Sequence of chain 1.A:
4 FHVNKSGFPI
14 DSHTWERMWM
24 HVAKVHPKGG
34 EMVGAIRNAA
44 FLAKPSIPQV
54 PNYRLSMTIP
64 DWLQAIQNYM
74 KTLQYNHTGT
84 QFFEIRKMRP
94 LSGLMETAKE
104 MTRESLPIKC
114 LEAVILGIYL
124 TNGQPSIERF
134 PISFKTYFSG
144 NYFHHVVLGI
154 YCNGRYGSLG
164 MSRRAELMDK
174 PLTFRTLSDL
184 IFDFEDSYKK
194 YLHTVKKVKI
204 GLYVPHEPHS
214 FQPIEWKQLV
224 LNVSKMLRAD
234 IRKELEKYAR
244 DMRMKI

Binding-site contacts:
Ligand atom CA contacts residue HIS147 of chain 1.A at 3.6 Å.
Ligand atom OE2 contacts residue LYS90 of chain 1.A at 3.7 Å.
Ligand atom CA contacts residue HIS148 of chain 1.A at 3.3 Å.
Ligand atom O contacts residue TYR78 of chain 1.A at 3.5 Å (h-bond).
Ligand atom N contacts residue HIS147 of chain 1.A at 3.0 Å (h-bond).
Ligand atom OE2 contacts residue LEU114 of chain 1.A at 3.6 Å.
Ligand atom CE1 contacts residue HIS196 of chain 1.A at 3.8 Å.
Ligand atom O contacts residue SER165 of chain 1.A at 3.2 Å (h-bond).
Ligand atom CZ contacts residue ARG167 of chain 1.A at 3.6 Å.
Ligand atom O contacts residue ARG166 of chain 1.A at 3.5 Å (salt-bridge).
Ligand atom CA contacts residue CYS113 of chain 1.A at 3.6 Å (hydrophobic).
Ligand atom C contacts residue LYS112 of chain 1.A at 3.4 Å.
Ligand atom CE1 contacts residue ARG167 of chain 1.A at 3.5 Å.
Ligand atom CG contacts residue HIS196 of chain 1.A at 3.7 Å.
Ligand atom CB contacts residue CYS113 of chain 1.A at 3.7 Å (hydrophobic).
Ligand atom N contacts residue HIS148 of chain 1.A at 3.7 Å.
Ligand atom OE2 contacts residue HIS147 of chain 1.A at 2.4 Å (h-bond).
Ligand atom CD2 contacts residue ARG166 of chain 1.A at 2.9 Å.
Ligand atom CB contacts residue HIS148 of chain 1.A at 3.8 Å.
Ligand atom SG contacts residue CYS113 of chain 1.A at 2.1 Å (h-bond).
Ligand atom O contacts residue ARG166 of chain 1.A at 2.5 Å (salt-bridge).
Ligand atom CG contacts residue ARG166 of chain 1.A at 3.7 Å.
Ligand atom CB contacts residue ARG166 of chain 1.A at 3.7 Å.
Ligand atom CD1 contacts residue LEU170 of chain 1.A at 3.6 Å (hydrophobic).
Ligand atom C contacts residue HIS148 of chain 1.A at 3.5 Å.
Ligand atom C contacts residue ARG166 of chain 1.A at 3.4 Å.
Ligand atom OE2 contacts residue PHE146 of chain 1.A at 3.2 Å.
Ligand atom OH contacts residue TYR194 of chain 1.A at 3.8 Å.
Ligand atom CD1 contacts residue HIS196 of chain 1.A at 3.6 Å.
Ligand atom CE1 contacts residue TYR194 of chain 1.A at 3.5 Å (hydrophobic).
Ligand atom CB contacts residue TYR78 of chain 1.A at 3.1 Å (hydrophobic).
Ligand atom CD contacts residue LYS90 of chain 1.A at 3.4 Å.
Ligand atom CE2 contacts residue ARG166 of chain 1.A at 3.0 Å.
Ligand atom OE1 contacts residue LYS90 of chain 1.A at 2.5 Å (salt-bridge).
Ligand atom CB contacts residue PHE146 of chain 1.A at 3.5 Å (hydrophobic).
Ligand atom CD contacts residue HIS147 of chain 1.A at 3.6 Å.
Ligand atom O contacts residue LYS112 of chain 1.A at 2.4 Å (salt-bridge).
Ligand atom CB contacts residue CYS113 of chain 1.A at 3.1 Å (hydrophobic).
Ligand atom N contacts residue ARG166 of chain 1.A at 3.7 Å.
Ligand atom OH contacts residue ARG167 of chain 1.A at 3.4 Å.

The protein below binds the small molecule below.
Small molecule (SMILES): N[C@@H](CCC(=O)O)C(=O)NCC(=O)N[C@@H](CCC(=O)O)C(=O)N[C@@H](CS)C(=O)NCCc1ccc(O)cc1